Binding-site contacts:
Ligand atom CAL contacts residue MET17 of chain 1.A at 3.6 Å (hydrophobic).
Ligand atom OAC contacts residue MET17 of chain 1.A at 3.9 Å.
Ligand atom CAF contacts residue MET17 of chain 1.A at 4.3 Å (hydrophobic).
Ligand atom CAE contacts residue MET17 of chain 1.A at 3.8 Å (hydrophobic).
Ligand atom CAL contacts residue TYR24 of chain 1.A at 3.5 Å (hydrophobic).
Ligand atom CAH contacts residue LYS61 of chain 1.A at 4.2 Å.
Ligand atom CAA contacts residue GLU21 of chain 1.A at 3.5 Å.
Ligand atom OAC contacts residue GLU21 of chain 1.A at 3.4 Å.
Ligand atom CAL contacts residue LEU20 of chain 1.A at 4.0 Å (hydrophobic).
Ligand atom CAB contacts residue MET17 of chain 1.A at 4.2 Å (hydrophobic).
Ligand atom CAP contacts residue LYS61 of chain 1.A at 4.2 Å.
Ligand atom CAK contacts residue LYS61 of chain 1.A at 3.8 Å.
Ligand atom OAN contacts residue TYR24 of chain 1.A at 3.9 Å.
Ligand atom CAH contacts residue MET17 of chain 1.A at 4.2 Å (hydrophobic).
Ligand atom CAO contacts residue LYS61 of chain 1.A at 3.6 Å.
Ligand atom CAI contacts residue GLU21 of chain 1.A at 3.9 Å.
Ligand atom OAR contacts residue ARG13 of chain 1.A at 4.3 Å.
Ligand atom OAS contacts residue ARG13 of chain 1.A at 2.8 Å (salt-bridge).
Ligand atom CAF contacts residue ARG13 of chain 1.A at 4.3 Å.
Ligand atom CAA contacts residue PRO18 of chain 1.A at 3.9 Å (hydrophobic).
Ligand atom CAI contacts residue MET17 of chain 1.A at 4.1 Å (hydrophobic).
Ligand atom NAM contacts residue LYS61 of chain 1.A at 3.6 Å.
Ligand atom CAK contacts residue TYR24 of chain 1.A at 3.9 Å (hydrophobic).
Ligand atom CAD contacts residue GLU21 of chain 1.A at 4.2 Å.
Ligand atom CAL contacts residue GLU21 of chain 1.A at 3.9 Å.
Ligand atom CAB contacts residue GLU21 of chain 1.A at 4.3 Å.
Ligand atom CAG contacts residue MET17 of chain 1.A at 4.5 Å (hydrophobic).
Ligand atom CAD contacts residue MET17 of chain 1.A at 3.7 Å (hydrophobic).
Ligand atom CAJ contacts residue LYS61 of chain 1.A at 3.6 Å.
Ligand atom CAQ contacts residue ARG13 of chain 1.A at 3.6 Å.
Ligand atom CAL contacts residue LYS61 of chain 1.A at 4.3 Å.
Ligand atom CAG contacts residue LYS61 of chain 1.A at 4.1 Å.
Ligand atom NAM contacts residue TYR24 of chain 1.A at 3.3 Å.
Ligand atom OAN contacts residue LYS61 of chain 1.A at 3.7 Å.

Sequence of chain 1.A:
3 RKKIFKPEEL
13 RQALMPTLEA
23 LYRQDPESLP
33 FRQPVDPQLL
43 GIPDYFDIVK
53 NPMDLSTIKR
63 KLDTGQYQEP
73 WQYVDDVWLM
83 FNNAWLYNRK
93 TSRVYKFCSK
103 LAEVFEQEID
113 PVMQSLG

A small-molecule ligand and the protein it binds are described below.
Small molecule (SMILES): CCOc1cc(C(=O)O)cc(-c2c(C)noc2C)c1